Binding-site contacts:
Ligand atom C7 contacts residue ASP232 of chain 1.A at 3.9 Å.
Ligand atom C2 contacts residue ASN243 of chain 1.A at 2.5 Å.
Ligand atom O7 contacts residue ASP232 of chain 1.A at 3.6 Å.
Ligand atom O5 contacts residue ASN243 of chain 1.A at 2.4 Å (h-bond).
Ligand atom C1 contacts residue ASN243 of chain 1.A at 1.5 Å.
Ligand atom N2 contacts residue ASN243 of chain 1.A at 3.0 Å (h-bond).
Ligand atom O7 contacts residue LYS231 of chain 1.A at 4.4 Å.
Ligand atom C5 contacts residue ASN243 of chain 1.A at 3.8 Å.
Ligand atom C8 contacts residue ASP232 of chain 1.A at 3.6 Å.
Ligand atom C8 contacts residue LYS233 of chain 1.A at 3.7 Å.
Ligand atom C4 contacts residue ASN243 of chain 1.A at 4.3 Å.
Ligand atom O7 contacts residue ASN243 of chain 1.A at 3.7 Å.
Ligand atom C3 contacts residue ASN243 of chain 1.A at 3.9 Å.
Ligand atom C7 contacts residue LYS233 of chain 1.A at 3.8 Å.
Ligand atom C7 contacts residue ASN243 of chain 1.A at 3.6 Å.
Ligand atom O7 contacts residue LYS233 of chain 1.A at 3.0 Å (salt-bridge).
Ligand atom N2 contacts residue ASP232 of chain 1.A at 4.3 Å.

Sequence of chain 1.A:
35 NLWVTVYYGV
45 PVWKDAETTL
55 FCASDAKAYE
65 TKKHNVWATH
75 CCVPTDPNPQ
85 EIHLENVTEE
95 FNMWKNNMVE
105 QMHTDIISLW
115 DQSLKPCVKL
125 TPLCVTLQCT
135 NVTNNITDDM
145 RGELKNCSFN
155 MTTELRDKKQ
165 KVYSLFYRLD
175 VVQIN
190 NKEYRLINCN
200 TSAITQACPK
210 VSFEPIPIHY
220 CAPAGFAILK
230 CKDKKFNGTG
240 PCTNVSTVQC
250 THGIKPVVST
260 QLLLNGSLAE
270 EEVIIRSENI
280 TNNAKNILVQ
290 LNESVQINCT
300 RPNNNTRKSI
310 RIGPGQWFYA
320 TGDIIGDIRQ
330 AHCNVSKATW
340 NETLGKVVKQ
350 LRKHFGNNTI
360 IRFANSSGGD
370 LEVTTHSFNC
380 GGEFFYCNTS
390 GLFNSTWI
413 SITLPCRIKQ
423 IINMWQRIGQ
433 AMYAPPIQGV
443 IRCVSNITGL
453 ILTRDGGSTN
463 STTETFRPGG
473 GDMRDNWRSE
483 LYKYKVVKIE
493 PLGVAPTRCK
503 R

A small-molecule ligand and the protein it binds are described below.
Small molecule (SMILES): CC(=O)N[C@@H]1[C@@H](O)[C@H](O)[C@@H](CO)O[C@H]1O